A small-molecule ligand and the protein it binds are described below.
Small molecule (SMILES): O=C(O)Cc1ccc(Cc2cc(-c3cccc(Cl)c3)nc(C(F)(F)F)c2)cc1

Sequence of chain 1.B:
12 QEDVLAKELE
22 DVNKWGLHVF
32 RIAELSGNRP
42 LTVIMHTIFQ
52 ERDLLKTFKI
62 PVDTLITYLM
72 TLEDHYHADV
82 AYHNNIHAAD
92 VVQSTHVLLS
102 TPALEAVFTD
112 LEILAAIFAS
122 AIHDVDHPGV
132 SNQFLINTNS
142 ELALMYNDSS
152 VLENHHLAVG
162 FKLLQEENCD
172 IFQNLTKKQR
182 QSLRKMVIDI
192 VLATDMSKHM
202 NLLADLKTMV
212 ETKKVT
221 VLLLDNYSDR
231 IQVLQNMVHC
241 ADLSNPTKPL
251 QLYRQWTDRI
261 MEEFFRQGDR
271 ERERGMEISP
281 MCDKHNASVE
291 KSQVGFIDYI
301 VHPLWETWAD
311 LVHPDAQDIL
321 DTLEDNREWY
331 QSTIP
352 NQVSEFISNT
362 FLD

Binding-site contacts:
Ligand atom C20 contacts residue PHE296 of chain 1.B at 3.5 Å (hydrophobic).
Ligand atom C18 contacts residue PHE357 of chain 1.B at 3.6 Å (hydrophobic).
Ligand atom F contacts residue PHE296 of chain 1.B at 3.8 Å.
Ligand atom F2 contacts residue ASN245 of chain 1.B at 3.2 Å.
Ligand atom C10 contacts residue ASN245 of chain 1.B at 3.8 Å.
Ligand atom F2 contacts residue TYR83 of chain 1.B at 3.6 Å.
Ligand atom N contacts residue GLN293 of chain 1.B at 3.3 Å (h-bond).
Ligand atom C14 contacts residue GLN293 of chain 1.B at 3.7 Å.
Ligand atom CL contacts residue PHE296 of chain 1.B at 3.7 Å.
Ligand atom F contacts residue TYR253 of chain 1.B at 3.6 Å.
Ligand atom C3 contacts residue MET197 of chain 1.B at 3.8 Å (hydrophobic).
Ligand atom F2 contacts residue TRP256 of chain 1.B at 3.4 Å.
Ligand atom C12 contacts residue ASN245 of chain 1.B at 3.8 Å.
Ligand atom F1 contacts residue ILE260 of chain 1.B at 3.7 Å.
Ligand atom F2 contacts residue ILE260 of chain 1.B at 3.7 Å.
Ligand atom C10 contacts residue PHE296 of chain 1.B at 3.8 Å (hydrophobic).
Ligand atom C13 contacts residue PHE296 of chain 1.B at 3.5 Å (hydrophobic).
Ligand atom N contacts residue ILE260 of chain 1.B at 3.7 Å.
Ligand atom C9 contacts residue PHE296 of chain 1.B at 3.6 Å (hydrophobic).
Ligand atom C15 contacts residue GLN293 of chain 1.B at 3.3 Å.
Ligand atom C5 contacts residue PHE264 of chain 1.B at 3.9 Å (hydrophobic).
Ligand atom C6 contacts residue ILE260 of chain 1.B at 3.6 Å (hydrophobic).
Ligand atom CL contacts residue ILE358 of chain 1.B at 3.9 Å.
Ligand atom C16 contacts residue GLN293 of chain 1.B at 3.8 Å.
Ligand atom C11 contacts residue PHE296 of chain 1.B at 3.5 Å (hydrophobic).
Ligand atom C17 contacts residue MET281 of chain 1.B at 3.8 Å (hydrophobic).
Ligand atom CL contacts residue PHE357 of chain 1.B at 3.3 Å.
Ligand atom C3 contacts residue THR361 of chain 1.B at 3.9 Å.
Ligand atom F1 contacts residue THR257 of chain 1.B at 3.1 Å.
Ligand atom F contacts residue GLN293 of chain 1.B at 3.8 Å.
Ligand atom C19 contacts residue PHE296 of chain 1.B at 3.3 Å (hydrophobic).
Ligand atom C18 contacts residue PHE296 of chain 1.B at 3.7 Å (hydrophobic).
Ligand atom F1 contacts residue GLN293 of chain 1.B at 3.2 Å.
Ligand atom F contacts residue ASN245 of chain 1.B at 3.4 Å.
Ligand atom O1 contacts residue THR361 of chain 1.B at 3.9 Å.
Ligand atom F2 contacts residue THR257 of chain 1.B at 3.7 Å.
Ligand atom N contacts residue PHE296 of chain 1.B at 3.4 Å.
Ligand atom C11 contacts residue ILE260 of chain 1.B at 3.7 Å (hydrophobic).
Ligand atom O contacts residue MET197 of chain 1.B at 3.2 Å.
Ligand atom C5 contacts residue HIS84 of chain 1.B at 3.9 Å.